This protein binds this small molecule.
Small molecule (SMILES): CC(=O)N[C@H]1[C@H](O[C@H]2[C@H](O)[C@@H](NC(C)=O)CO[C@@H]2CO[C@@H]2O[C@@H](C)[C@@H](O)[C@@H](O)[C@@H]2O)O[C@H](CO)[C@@H](O)[C@@H]1O

Sequence of chain 1.B:
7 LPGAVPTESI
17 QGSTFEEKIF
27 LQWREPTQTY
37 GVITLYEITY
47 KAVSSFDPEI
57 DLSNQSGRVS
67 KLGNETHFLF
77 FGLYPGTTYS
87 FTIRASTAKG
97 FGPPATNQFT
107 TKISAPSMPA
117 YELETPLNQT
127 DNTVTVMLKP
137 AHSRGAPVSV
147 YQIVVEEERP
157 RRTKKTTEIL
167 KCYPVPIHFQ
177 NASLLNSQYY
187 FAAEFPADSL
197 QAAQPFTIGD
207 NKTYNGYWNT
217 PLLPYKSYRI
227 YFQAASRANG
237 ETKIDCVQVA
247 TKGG

Binding-site contacts:
Ligand atom C6 contacts residue LEU123 of chain 1.B at 4.2 Å (hydrophobic).
Ligand atom C8 contacts residue PRO201 of chain 1.B at 4.1 Å (hydrophobic).
Ligand atom O5 contacts residue ASN124 of chain 1.B at 2.4 Å (h-bond).
Ligand atom C5 contacts residue ASN124 of chain 1.B at 3.7 Å.
Ligand atom C1 contacts residue ASN124 of chain 1.B at 1.4 Å.
Ligand atom C3 contacts residue ASN124 of chain 1.B at 3.8 Å.
Ligand atom C8 contacts residue THR126 of chain 1.B at 3.6 Å.
Ligand atom C7 contacts residue ASN124 of chain 1.B at 3.1 Å.
Ligand atom C1 contacts residue THR131 of chain 1.B at 3.7 Å.
Ligand atom O5 contacts residue PRO201 of chain 1.B at 3.9 Å.
Ligand atom C6 contacts residue PRO201 of chain 1.B at 4.0 Å (hydrophobic).
Ligand atom O7 contacts residue ASN124 of chain 1.B at 3.1 Å (h-bond).
Ligand atom C1 contacts residue PRO201 of chain 1.B at 4.2 Å (hydrophobic).
Ligand atom C5 contacts residue THR131 of chain 1.B at 4.0 Å.
Ligand atom N2 contacts residue ASN124 of chain 1.B at 2.9 Å (h-bond).
Ligand atom O5 contacts residue THR131 of chain 1.B at 3.9 Å.
Ligand atom C8 contacts residue ASN124 of chain 1.B at 4.2 Å.
Ligand atom C2 contacts residue ASN124 of chain 1.B at 2.4 Å.
Ligand atom C4 contacts residue ASN124 of chain 1.B at 4.2 Å.
Ligand atom C6 contacts residue THR131 of chain 1.B at 4.5 Å.